Sequence of chain 2.A:
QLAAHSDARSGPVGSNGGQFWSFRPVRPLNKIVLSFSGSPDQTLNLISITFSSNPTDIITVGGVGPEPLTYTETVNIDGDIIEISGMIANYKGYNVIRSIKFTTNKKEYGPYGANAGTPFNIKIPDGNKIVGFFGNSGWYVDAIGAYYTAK

The protein below binds the small molecule below.
Small molecule (SMILES): CO[C@H]1O[C@H](CO)[C@@H](O)[C@H](O)[C@@H]1O

Binding-site contacts:
Ligand atom C4 contacts residue GLY147 of chain 2.A at 4.3 Å.
Ligand atom C6 contacts residue GLY147 of chain 2.A at 4.0 Å.
Ligand atom C4 contacts residue ASP151 of chain 2.A at 4.1 Å.
Ligand atom O6 contacts residue SER146 of chain 2.A at 4.0 Å.
Ligand atom O6 contacts residue GLY147 of chain 2.A at 3.0 Å (h-bond).
Ligand atom C6 contacts residue TYR149 of chain 2.A at 3.8 Å (hydrophobic).
Ligand atom O4 contacts residue ASP151 of chain 2.A at 3.7 Å.
Ligand atom C4 contacts residue GLY27 of chain 2.A at 3.6 Å.
Ligand atom O4 contacts residue GLY26 of chain 2.A at 3.8 Å.
Ligand atom C1 contacts residue TRP148 of chain 2.A at 3.8 Å (hydrophobic).
Ligand atom O6 contacts residue TYR149 of chain 2.A at 2.8 Å (h-bond).
Ligand atom O2 contacts residue TRP148 of chain 2.A at 4.4 Å.
Ligand atom C5 contacts residue TYR103 of chain 2.A at 3.8 Å (hydrophobic).
Ligand atom C4 contacts residue TYR103 of chain 2.A at 4.1 Å (hydrophobic).
Ligand atom C3 contacts residue TYR103 of chain 2.A at 4.2 Å (hydrophobic).
Ligand atom O1 contacts residue TYR103 of chain 2.A at 3.0 Å (h-bond).
Ligand atom C1 contacts residue TYR103 of chain 2.A at 4.3 Å (hydrophobic).
Ligand atom C7 contacts residue TYR103 of chain 2.A at 3.2 Å (hydrophobic).
Ligand atom C6 contacts residue TYR103 of chain 2.A at 4.3 Å (hydrophobic).
Ligand atom C5 contacts residue ASP151 of chain 2.A at 4.3 Å.
Ligand atom O2 contacts residue GLY147 of chain 2.A at 3.6 Å.
Ligand atom C6 contacts residue TRP148 of chain 2.A at 3.6 Å (hydrophobic).
Ligand atom C6 contacts residue ASP151 of chain 2.A at 3.3 Å.
Ligand atom O5 contacts residue GLY147 of chain 2.A at 3.7 Å.
Ligand atom O1 contacts residue TRP148 of chain 2.A at 4.5 Å.
Ligand atom O3 contacts residue GLY26 of chain 2.A at 4.3 Å.
Ligand atom C5 contacts residue GLY147 of chain 2.A at 4.2 Å.
Ligand atom O5 contacts residue TRP148 of chain 2.A at 2.9 Å (h-bond).
Ligand atom O2 contacts residue GLY27 of chain 2.A at 4.0 Å.
Ligand atom O3 contacts residue GLY27 of chain 2.A at 3.1 Å.
Ligand atom C7 contacts residue TRP148 of chain 2.A at 3.5 Å (hydrophobic).
Ligand atom O4 contacts residue TYR103 of chain 2.A at 3.6 Å.
Ligand atom C3 contacts residue GLY27 of chain 2.A at 4.0 Å.
Ligand atom O6 contacts residue ASP151 of chain 2.A at 2.7 Å (salt-bridge).
Ligand atom O4 contacts residue GLY27 of chain 2.A at 3.4 Å (h-bond).
Ligand atom C5 contacts residue TRP148 of chain 2.A at 3.8 Å (hydrophobic).
Ligand atom O6 contacts residue TRP148 of chain 2.A at 3.0 Å (h-bond).